Sequence of chain 1.A:
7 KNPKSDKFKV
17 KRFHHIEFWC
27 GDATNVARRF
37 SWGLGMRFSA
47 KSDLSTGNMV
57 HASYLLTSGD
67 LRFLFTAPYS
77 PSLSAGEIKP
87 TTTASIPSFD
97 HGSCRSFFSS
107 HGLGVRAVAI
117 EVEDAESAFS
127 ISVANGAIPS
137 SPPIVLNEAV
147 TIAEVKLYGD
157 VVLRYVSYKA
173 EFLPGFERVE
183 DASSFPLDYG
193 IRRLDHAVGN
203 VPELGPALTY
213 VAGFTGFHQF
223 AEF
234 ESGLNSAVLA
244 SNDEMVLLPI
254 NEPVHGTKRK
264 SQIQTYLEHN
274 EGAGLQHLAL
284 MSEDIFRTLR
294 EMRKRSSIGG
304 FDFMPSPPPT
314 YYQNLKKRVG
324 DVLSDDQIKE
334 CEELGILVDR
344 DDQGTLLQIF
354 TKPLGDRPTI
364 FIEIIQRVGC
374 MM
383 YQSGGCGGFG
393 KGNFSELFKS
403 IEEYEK

This protein binds this small molecule.
Small molecule (SMILES): Cc1c(C(=O)C2=C(O)CCCC2=O)ccc2c1c(=O)n(CCc1ccccc1)c(=O)n2C

Binding-site contacts:
Ligand atom C12 contacts residue PHE353 of chain 1.A at 3.4 Å (hydrophobic).
Ligand atom C6 contacts residue PHE391 of chain 1.A at 3.7 Å (hydrophobic).
Ligand atom C9 contacts residue HIS280 of chain 1.A at 3.6 Å.
Ligand atom N17 contacts residue PHE353 of chain 1.A at 3.6 Å.
Ligand atom C5 contacts residue HIS280 of chain 1.A at 3.7 Å.
Ligand atom C2 contacts residue SER239 of chain 1.A at 3.2 Å.
Ligand atom C14 contacts residue PHE353 of chain 1.A at 3.2 Å (hydrophobic).
Ligand atom C9 contacts residue CO1 of chain 1.B at 3.0 Å.
Ligand atom C13 contacts residue PHE396 of chain 1.A at 3.5 Å (hydrophobic).
Ligand atom C1 contacts residue PHE391 of chain 1.A at 3.7 Å (hydrophobic).
Ligand atom C22 contacts residue LEU399 of chain 1.A at 3.8 Å (hydrophobic).
Ligand atom O20 contacts residue PHE364 of chain 1.A at 3.8 Å.
Ligand atom C2 contacts residue ASN254 of chain 1.A at 3.3 Å.
Ligand atom O24 contacts residue CO1 of chain 1.B at 2.0 Å.
Ligand atom C11 contacts residue PHE353 of chain 1.A at 3.4 Å (hydrophobic).
Ligand atom C19 contacts residue PHE396 of chain 1.A at 3.8 Å (hydrophobic).
Ligand atom O24 contacts residue HIS280 of chain 1.A at 2.9 Å (h-bond).
Ligand atom C13 contacts residue PHE353 of chain 1.A at 3.3 Å (hydrophobic).
Ligand atom C12 contacts residue GLY392 of chain 1.A at 3.8 Å.
Ligand atom O8 contacts residue PHE396 of chain 1.A at 3.6 Å.
Ligand atom C15 contacts residue PHE353 of chain 1.A at 3.3 Å (hydrophobic).
Ligand atom C10 contacts residue PHE353 of chain 1.A at 3.4 Å (hydrophobic).
Ligand atom O24 contacts residue PHE391 of chain 1.A at 3.7 Å.
Ligand atom C23 contacts residue HIS280 of chain 1.A at 3.5 Å.
Ligand atom O24 contacts residue PHE353 of chain 1.A at 3.7 Å.
Ligand atom C6 contacts residue CO1 of chain 1.B at 3.3 Å.
Ligand atom N17 contacts residue PHE396 of chain 1.A at 3.7 Å.
Ligand atom O7 contacts residue PHE391 of chain 1.A at 3.6 Å.
Ligand atom C12 contacts residue PHE396 of chain 1.A at 3.8 Å (hydrophobic).
Ligand atom C3 contacts residue SER239 of chain 1.A at 3.3 Å.
Ligand atom C9 contacts residue PHE391 of chain 1.A at 3.7 Å (hydrophobic).
Ligand atom O7 contacts residue CO1 of chain 1.B at 2.2 Å.
Ligand atom O7 contacts residue HIS280 of chain 1.A at 3.3 Å (h-bond).
Ligand atom C11 contacts residue PHE391 of chain 1.A at 3.3 Å (hydrophobic).
Ligand atom O24 contacts residue GLU366 of chain 1.A at 3.0 Å (salt-bridge).
Ligand atom C23 contacts residue PHE353 of chain 1.A at 3.8 Å (hydrophobic).
Ligand atom O7 contacts residue HIS198 of chain 1.A at 3.2 Å (h-bond).
Ligand atom C5 contacts residue CO1 of chain 1.B at 3.6 Å.
Ligand atom C32 contacts residue GLN265 of chain 1.A at 3.7 Å.
Ligand atom C31 contacts residue GLN265 of chain 1.A at 3.8 Å.